Binding-site contacts:
Ligand atom C5 contacts residue ARG274 of chain 1.A at 3.8 Å.
Ligand atom C8 contacts residue ILE207 of chain 1.A at 4.2 Å (hydrophobic).
Ligand atom C6 contacts residue ARG274 of chain 1.A at 3.7 Å.
Ligand atom N7 contacts residue MET165 of chain 1.A at 3.9 Å.
Ligand atom N9 contacts residue ARG274 of chain 1.A at 3.7 Å.
Ligand atom C6 contacts residue ASP204 of chain 1.A at 3.9 Å.
Ligand atom N11 contacts residue PHE209 of chain 1.A at 3.9 Å.
Ligand atom N11 contacts residue SO41 of chain 1.D at 3.5 Å (h-bond).
Ligand atom N2 contacts residue ILE142 of chain 1.A at 3.4 Å.
Ligand atom C8 contacts residue GLY236 of chain 1.A at 3.1 Å.
Ligand atom C5 contacts residue MET165 of chain 1.A at 3.8 Å (hydrophobic).
Ligand atom C6 contacts residue ASN140 of chain 1.A at 3.7 Å.
Ligand atom N2 contacts residue ARG274 of chain 1.A at 3.5 Å (salt-bridge).
Ligand atom C6 contacts residue MET165 of chain 1.A at 4.2 Å (hydrophobic).
Ligand atom C3 contacts residue ASP121 of chain 1.A at 4.0 Å.
Ligand atom C5 contacts residue ASP204 of chain 1.A at 3.7 Å.
Ligand atom N9 contacts residue GLY236 of chain 1.A at 4.0 Å.
Ligand atom C3 contacts residue ILE142 of chain 1.A at 3.9 Å (hydrophobic).
Ligand atom N2 contacts residue ASP121 of chain 1.A at 2.9 Å (salt-bridge).
Ligand atom C8 contacts residue LYS240 of chain 1.A at 3.5 Å.
Ligand atom N7 contacts residue GLY236 of chain 1.A at 3.7 Å.
Ligand atom C4 contacts residue ARG274 of chain 1.A at 3.5 Å.
Ligand atom C8 contacts residue ASP204 of chain 1.A at 4.2 Å.
Ligand atom N1 contacts residue ARG274 of chain 1.A at 3.6 Å (salt-bridge).
Ligand atom N7 contacts residue ASP204 of chain 1.A at 3.0 Å (salt-bridge).
Ligand atom N10 contacts residue ASN140 of chain 1.A at 2.8 Å (h-bond).
Ligand atom C4 contacts residue PHE209 of chain 1.A at 4.2 Å (hydrophobic).
Ligand atom N9 contacts residue PHE209 of chain 1.A at 3.6 Å.
Ligand atom N1 contacts residue ASN140 of chain 1.A at 3.1 Å (h-bond).
Ligand atom N1 contacts residue ILE142 of chain 1.A at 3.5 Å.
Ligand atom N2 contacts residue ASN140 of chain 1.A at 4.1 Å.
Ligand atom C8 contacts residue PHE209 of chain 1.A at 4.1 Å (hydrophobic).
Ligand atom C3 contacts residue ARG274 of chain 1.A at 3.4 Å.
Ligand atom N1 contacts residue ASP121 of chain 1.A at 3.4 Å (salt-bridge).
Ligand atom N10 contacts residue ARG274 of chain 1.A at 3.9 Å.
Ligand atom N10 contacts residue LEU234 of chain 1.A at 4.1 Å.
Ligand atom N9 contacts residue LYS240 of chain 1.A at 3.1 Å (salt-bridge).
Ligand atom N10 contacts residue ASP204 of chain 1.A at 3.2 Å (salt-bridge).
Ligand atom C4 contacts residue MET165 of chain 1.A at 4.2 Å (hydrophobic).
Ligand atom N11 contacts residue ARG274 of chain 1.A at 3.4 Å (salt-bridge).

Sequence of chain 1.A:
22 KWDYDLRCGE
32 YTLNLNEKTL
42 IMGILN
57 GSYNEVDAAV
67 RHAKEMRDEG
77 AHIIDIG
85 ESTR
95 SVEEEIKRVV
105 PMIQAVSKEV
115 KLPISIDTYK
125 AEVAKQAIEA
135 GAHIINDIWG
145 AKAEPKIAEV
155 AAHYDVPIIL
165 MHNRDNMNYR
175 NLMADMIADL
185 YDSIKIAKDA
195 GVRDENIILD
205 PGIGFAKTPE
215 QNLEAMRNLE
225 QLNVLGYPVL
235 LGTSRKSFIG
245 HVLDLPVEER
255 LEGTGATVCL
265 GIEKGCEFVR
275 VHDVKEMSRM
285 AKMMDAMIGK

The protein below binds the small molecule below.
Small molecule (SMILES): Nc1nnc(N)c2[nH]cnc12